The small molecule below binds the protein below.
Small molecule (SMILES): CC(=O)N[C@@H]1[C@@H](O)[C@H](O)[C@@H](CO)O[C@H]1O

Sequence of chain 1.B:
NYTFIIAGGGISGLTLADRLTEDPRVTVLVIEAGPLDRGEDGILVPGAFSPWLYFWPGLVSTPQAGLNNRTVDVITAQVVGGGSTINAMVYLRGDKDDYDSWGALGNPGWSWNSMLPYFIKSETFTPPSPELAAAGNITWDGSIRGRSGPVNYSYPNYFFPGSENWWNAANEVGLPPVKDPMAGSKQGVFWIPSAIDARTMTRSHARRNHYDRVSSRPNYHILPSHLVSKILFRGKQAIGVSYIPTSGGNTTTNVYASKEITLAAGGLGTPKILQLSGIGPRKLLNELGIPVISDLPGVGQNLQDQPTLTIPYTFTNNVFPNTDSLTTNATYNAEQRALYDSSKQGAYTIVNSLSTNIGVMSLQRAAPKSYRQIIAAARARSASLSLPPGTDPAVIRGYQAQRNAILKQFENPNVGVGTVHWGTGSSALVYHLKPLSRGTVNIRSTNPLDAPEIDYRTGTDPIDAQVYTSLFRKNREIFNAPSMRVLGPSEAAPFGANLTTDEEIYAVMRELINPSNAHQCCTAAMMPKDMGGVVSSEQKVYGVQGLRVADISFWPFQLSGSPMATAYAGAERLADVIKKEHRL

Binding-site contacts:
Ligand atom C3 contacts residue ASN254 of chain 1.B at 3.8 Å.
Ligand atom O7 contacts residue ASN254 of chain 1.B at 3.0 Å (h-bond).
Ligand atom C7 contacts residue ASN254 of chain 1.B at 3.2 Å.
Ligand atom C8 contacts residue ASN254 of chain 1.B at 4.4 Å.
Ligand atom C2 contacts residue ASN254 of chain 1.B at 2.4 Å.
Ligand atom O5 contacts residue ASN254 of chain 1.B at 2.3 Å (h-bond).
Ligand atom C1 contacts residue ASN254 of chain 1.B at 1.4 Å.
Ligand atom C4 contacts residue ASN254 of chain 1.B at 4.2 Å.
Ligand atom N2 contacts residue ASN254 of chain 1.B at 2.9 Å (h-bond).
Ligand atom C5 contacts residue ASN254 of chain 1.B at 3.7 Å.